Sequence of chain 1.A:
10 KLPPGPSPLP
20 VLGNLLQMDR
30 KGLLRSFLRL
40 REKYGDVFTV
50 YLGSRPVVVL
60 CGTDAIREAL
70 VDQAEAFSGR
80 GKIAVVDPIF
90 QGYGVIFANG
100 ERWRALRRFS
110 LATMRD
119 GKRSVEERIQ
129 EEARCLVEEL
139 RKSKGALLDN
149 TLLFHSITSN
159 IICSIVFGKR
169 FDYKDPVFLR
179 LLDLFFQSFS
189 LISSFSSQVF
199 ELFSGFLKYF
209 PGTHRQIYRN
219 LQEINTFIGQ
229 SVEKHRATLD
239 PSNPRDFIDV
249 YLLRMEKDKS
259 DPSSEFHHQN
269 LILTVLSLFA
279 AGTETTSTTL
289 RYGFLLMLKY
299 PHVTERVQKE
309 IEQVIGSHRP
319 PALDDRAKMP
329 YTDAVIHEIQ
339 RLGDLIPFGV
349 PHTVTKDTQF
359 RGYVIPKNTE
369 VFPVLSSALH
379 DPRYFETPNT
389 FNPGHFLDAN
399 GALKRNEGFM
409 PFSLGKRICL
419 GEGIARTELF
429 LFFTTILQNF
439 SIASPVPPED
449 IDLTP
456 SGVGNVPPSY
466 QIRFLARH

A protein and the small-molecule ligand that binds it are described below.
Small molecule (SMILES): OC[C@H]1O[C@H](O[C@H]2[C@H](O)[C@@H](O)[C@H](OCCCCCC3CCCCC3)O[C@@H]2CO)[C@H](O)[C@@H](O)[C@@H]1O

Binding-site contacts:
Ligand atom O23 contacts residue GLU231 of chain 1.A at 3.9 Å.
Ligand atom C15 contacts residue HIS266 of chain 1.A at 4.0 Å.
Ligand atom C17 contacts residue GLU231 of chain 1.A at 4.3 Å.
Ligand atom C13 contacts residue HIS266 of chain 1.A at 4.4 Å.
Ligand atom O14 contacts residue HIS266 of chain 1.A at 4.4 Å.
Ligand atom C16 contacts residue HIS266 of chain 1.A at 4.4 Å.
Ligand atom O23 contacts residue HIS266 of chain 1.A at 4.0 Å.
Ligand atom O21 contacts residue GLU231 of chain 1.A at 3.3 Å (salt-bridge).